Binding-site contacts:
Ligand atom C6 contacts residue FE1 of chain 2.M at 3.9 Å.
Ligand atom O4 contacts residue FE1 of chain 2.M at 1.9 Å.
Ligand atom C6 contacts residue TYR147 of chain 2.B at 3.6 Å (hydrophobic).
Ligand atom O3 contacts residue ARG157 of chain 2.B at 2.8 Å (salt-bridge).
Ligand atom C5 contacts residue TRP149 of chain 2.B at 3.9 Å (hydrophobic).
Ligand atom C7 contacts residue PRO15 of chain 2.A at 3.5 Å (hydrophobic).
Ligand atom O4 contacts residue TYR147 of chain 2.B at 4.0 Å.
Ligand atom C3 contacts residue ILE191 of chain 2.B at 3.7 Å (hydrophobic).
Ligand atom C6 contacts residue ARG157 of chain 2.B at 4.1 Å.
Ligand atom C3 contacts residue ARG157 of chain 2.B at 4.0 Å.
Ligand atom O1 contacts residue ARG133 of chain 2.A at 3.8 Å.
Ligand atom O3 contacts residue FE1 of chain 2.M at 2.5 Å.
Ligand atom C6 contacts residue PRO15 of chain 2.A at 4.1 Å (hydrophobic).
Ligand atom C7 contacts residue TYR24 of chain 2.B at 3.5 Å (hydrophobic).
Ligand atom C5 contacts residue PRO15 of chain 2.A at 3.6 Å (hydrophobic).
Ligand atom C7 contacts residue ILE191 of chain 2.B at 4.1 Å (hydrophobic).
Ligand atom N1 contacts residue ARG157 of chain 2.B at 3.9 Å.
Ligand atom C4 contacts residue ILE191 of chain 2.B at 4.0 Å (hydrophobic).
Ligand atom O3 contacts residue HIS162 of chain 2.B at 3.0 Å.
Ligand atom C2 contacts residue ARG157 of chain 2.B at 3.3 Å.
Ligand atom C2 contacts residue FE1 of chain 2.M at 2.9 Å.
Ligand atom O1 contacts residue THR12 of chain 2.A at 4.0 Å.
Ligand atom O3 contacts residue HIS160 of chain 2.B at 3.5 Å (h-bond).
Ligand atom O2 contacts residue TRP149 of chain 2.B at 3.3 Å.
Ligand atom O1 contacts residue PRO15 of chain 2.A at 3.9 Å.
Ligand atom O1 contacts residue ILE191 of chain 2.B at 3.8 Å.
Ligand atom O1 contacts residue TYR24 of chain 2.B at 2.3 Å (h-bond).
Ligand atom C3 contacts residue GLY14 of chain 2.A at 3.8 Å.
Ligand atom O4 contacts residue TYR108 of chain 2.B at 3.3 Å (h-bond).
Ligand atom O4 contacts residue HIS160 of chain 2.B at 3.3 Å (h-bond).
Ligand atom C4 contacts residue PRO15 of chain 2.A at 3.2 Å (hydrophobic).
Ligand atom O3 contacts residue GLN177 of chain 2.B at 3.7 Å.
Ligand atom O4 contacts residue ARG157 of chain 2.B at 3.9 Å.
Ligand atom C2 contacts residue PRO15 of chain 2.A at 4.0 Å (hydrophobic).
Ligand atom C3 contacts residue PRO15 of chain 2.A at 3.4 Å (hydrophobic).
Ligand atom C2 contacts residue HIS162 of chain 2.B at 4.1 Å.
Ligand atom O2 contacts residue PRO15 of chain 2.A at 4.0 Å.
Ligand atom C7 contacts residue TRP149 of chain 2.B at 3.7 Å (hydrophobic).
Ligand atom N1 contacts residue FE1 of chain 2.M at 2.7 Å.
Ligand atom O2 contacts residue TYR24 of chain 2.B at 4.0 Å.

Sequence of chain 2.A:
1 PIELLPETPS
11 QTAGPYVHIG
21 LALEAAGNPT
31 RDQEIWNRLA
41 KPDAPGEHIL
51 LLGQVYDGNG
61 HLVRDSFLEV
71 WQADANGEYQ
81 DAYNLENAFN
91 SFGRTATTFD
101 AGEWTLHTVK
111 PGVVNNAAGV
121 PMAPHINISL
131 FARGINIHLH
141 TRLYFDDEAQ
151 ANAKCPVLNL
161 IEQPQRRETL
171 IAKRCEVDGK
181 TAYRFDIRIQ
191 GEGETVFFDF

A small-molecule ligand and the protein it binds are described below.
Small molecule (SMILES): O=C(O)c1cc[n+]([O-])c(O)c1

Sequence of chain 2.B:
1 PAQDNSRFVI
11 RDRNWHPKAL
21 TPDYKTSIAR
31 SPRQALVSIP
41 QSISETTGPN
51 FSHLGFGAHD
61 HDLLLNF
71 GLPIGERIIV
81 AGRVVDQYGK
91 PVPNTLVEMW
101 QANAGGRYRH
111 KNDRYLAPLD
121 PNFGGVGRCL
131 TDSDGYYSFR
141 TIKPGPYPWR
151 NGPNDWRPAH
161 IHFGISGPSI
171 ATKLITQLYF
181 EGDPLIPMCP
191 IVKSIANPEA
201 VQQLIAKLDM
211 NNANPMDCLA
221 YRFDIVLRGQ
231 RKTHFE